Binding-site contacts:
Ligand atom C3B contacts residue MET221 of chain 5.A at 4.0 Å (hydrophobic).
Ligand atom C4C contacts residue ILE104 of chain 5.A at 3.7 Å (hydrophobic).
Ligand atom C5 contacts residue PHE186 of chain 5.A at 3.5 Å (hydrophobic).
Ligand atom O1B contacts residue MET221 of chain 5.A at 3.4 Å.
Ligand atom O1B contacts residue TYR128 of chain 5.A at 3.9 Å.
Ligand atom C31 contacts residue VAL176 of chain 5.A at 3.3 Å (hydrophobic).
Ligand atom C3 contacts residue PRO174 of chain 5.A at 3.8 Å (hydrophobic).
Ligand atom C7C contacts residue TYR197 of chain 5.A at 3.8 Å (hydrophobic).
Ligand atom C6C contacts residue VAL191 of chain 5.A at 3.2 Å (hydrophobic).
Ligand atom C7C contacts residue TYR128 of chain 5.A at 3.6 Å (hydrophobic).
Ligand atom C4 contacts residue MET224 of chain 5.A at 3.8 Å (hydrophobic).
Ligand atom O1 contacts residue VAL188 of chain 5.A at 3.8 Å.
Ligand atom C1B contacts residue MET221 of chain 5.A at 4.0 Å (hydrophobic).
Ligand atom C5B contacts residue TYR197 of chain 5.A at 3.7 Å (hydrophobic).
Ligand atom N2 contacts residue PHE186 of chain 5.A at 3.7 Å.
Ligand atom C5C contacts residue ILE104 of chain 5.A at 3.6 Å (hydrophobic).
Ligand atom C4 contacts residue TYR152 of chain 5.A at 3.9 Å (hydrophobic).
Ligand atom O1 contacts residue TYR152 of chain 5.A at 3.9 Å.
Ligand atom CM1 contacts residue SER107 of chain 5.A at 3.6 Å.
Ligand atom C6B contacts residue TYR197 of chain 5.A at 3.6 Å (hydrophobic).
Ligand atom C3C contacts residue TYR128 of chain 5.A at 3.9 Å (hydrophobic).
Ligand atom C31 contacts residue SER175 of chain 5.A at 3.6 Å.
Ligand atom N2 contacts residue PRO174 of chain 5.A at 3.9 Å.
Ligand atom C3 contacts residue PHE186 of chain 5.A at 3.8 Å (hydrophobic).
Ligand atom O1B contacts residue ILE104 of chain 5.A at 3.8 Å.
Ligand atom C4C contacts residue TYR152 of chain 5.A at 3.8 Å (hydrophobic).
Ligand atom O1 contacts residue PHE186 of chain 5.A at 3.5 Å.
Ligand atom C4 contacts residue PHE186 of chain 5.A at 3.6 Å (hydrophobic).
Ligand atom C3C contacts residue VAL188 of chain 5.A at 3.3 Å (hydrophobic).
Ligand atom C2C contacts residue VAL188 of chain 5.A at 3.2 Å (hydrophobic).
Ligand atom C31 contacts residue ALA150 of chain 5.A at 3.5 Å (hydrophobic).
Ligand atom O1 contacts residue ALA24 of chain 5.C at 3.6 Å.
Ligand atom C5C contacts residue TYR128 of chain 5.A at 3.5 Å (hydrophobic).
Ligand atom C2B contacts residue MET221 of chain 5.A at 3.6 Å (hydrophobic).
Ligand atom C1C contacts residue TYR152 of chain 5.A at 4.0 Å (hydrophobic).
Ligand atom C5B contacts residue LEU106 of chain 5.A at 3.7 Å (hydrophobic).
Ligand atom C31 contacts residue PRO174 of chain 5.A at 3.4 Å (hydrophobic).
Ligand atom C6C contacts residue MET221 of chain 5.A at 3.7 Å (hydrophobic).
Ligand atom N2 contacts residue ALA24 of chain 5.C at 3.4 Å.
Ligand atom C5 contacts residue TYR152 of chain 5.A at 3.8 Å (hydrophobic).

This protein binds this small molecule.
Small molecule (SMILES): Cc1cc(CCCCCCCOc2ccc(C3=N[C@@H](C)CO3)cc2)on1

Sequence of chain 5.A:
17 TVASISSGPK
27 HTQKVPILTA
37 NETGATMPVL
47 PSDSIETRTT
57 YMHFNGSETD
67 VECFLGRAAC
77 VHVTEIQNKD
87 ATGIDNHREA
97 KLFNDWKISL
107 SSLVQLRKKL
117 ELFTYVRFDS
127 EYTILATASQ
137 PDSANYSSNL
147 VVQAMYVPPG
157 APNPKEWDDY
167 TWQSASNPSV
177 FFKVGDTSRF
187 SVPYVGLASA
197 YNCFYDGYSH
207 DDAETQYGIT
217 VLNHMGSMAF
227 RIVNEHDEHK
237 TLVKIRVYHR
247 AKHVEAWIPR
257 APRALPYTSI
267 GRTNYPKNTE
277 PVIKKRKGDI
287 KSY

Sequence of chain 5.C:
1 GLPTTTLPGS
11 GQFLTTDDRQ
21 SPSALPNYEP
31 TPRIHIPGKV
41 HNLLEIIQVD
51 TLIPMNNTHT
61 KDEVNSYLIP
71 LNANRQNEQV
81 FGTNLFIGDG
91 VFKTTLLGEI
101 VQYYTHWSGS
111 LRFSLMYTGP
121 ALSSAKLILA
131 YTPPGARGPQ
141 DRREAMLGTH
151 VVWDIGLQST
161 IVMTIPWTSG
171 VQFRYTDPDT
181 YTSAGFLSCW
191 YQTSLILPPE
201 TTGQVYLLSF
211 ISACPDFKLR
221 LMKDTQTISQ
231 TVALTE